The protein below binds the small molecule below.
Small molecule (SMILES): O=P(O)(O)OC[C@H]1O[C@@](CO)(OP(=O)(O)O)[C@@H](O)[C@@H]1O

Binding-site contacts:
Ligand atom O5P contacts residue SER401 of chain 2.B at 3.7 Å.
Ligand atom O2P contacts residue ASN402 of chain 2.B at 2.9 Å (h-bond).
Ligand atom C6 contacts residue SER406 of chain 2.B at 3.8 Å.
Ligand atom O4P contacts residue SER406 of chain 2.B at 2.7 Å (h-bond).
Ligand atom C1 contacts residue VAL486 of chain 2.B at 3.7 Å (hydrophobic).
Ligand atom P2 contacts residue ASN402 of chain 2.B at 3.8 Å.
Ligand atom O4P contacts residue THR403 of chain 2.B at 3.8 Å.
Ligand atom O6P contacts residue THR403 of chain 2.B at 3.0 Å (h-bond).
Ligand atom O5 contacts residue TYR489 of chain 2.B at 3.4 Å (h-bond).
Ligand atom O3 contacts residue ALA482 of chain 2.B at 3.1 Å (h-bond).
Ligand atom P2 contacts residue THR403 of chain 2.B at 3.5 Å.
Ligand atom P1 contacts residue ARG457 of chain 2.B at 3.7 Å.
Ligand atom P1 contacts residue LYS454 of chain 2.B at 3.8 Å.
Ligand atom O3 contacts residue LYS454 of chain 2.B at 3.7 Å.
Ligand atom O1 contacts residue LYS487 of chain 2.B at 3.4 Å.
Ligand atom O6P contacts residue ARG405 of chain 2.B at 3.4 Å.
Ligand atom O2 contacts residue ASN402 of chain 2.B at 3.7 Å.
Ligand atom C6 contacts residue LEU400 of chain 2.B at 3.4 Å (hydrophobic).
Ligand atom O5P contacts residue ASN402 of chain 2.B at 2.8 Å (h-bond).
Ligand atom P2 contacts residue SER401 of chain 2.B at 3.6 Å.
Ligand atom O4 contacts residue PRO490 of chain 2.B at 3.6 Å.
Ligand atom O4P contacts residue ARG405 of chain 2.B at 3.6 Å.
Ligand atom O2P contacts residue ARG457 of chain 2.B at 2.7 Å (salt-bridge).
Ligand atom C1 contacts residue GLY488 of chain 2.B at 3.6 Å.
Ligand atom C4 contacts residue LEU400 of chain 2.B at 3.1 Å (hydrophobic).
Ligand atom C5 contacts residue LEU400 of chain 2.B at 3.8 Å (hydrophobic).
Ligand atom P2 contacts residue SER406 of chain 2.B at 3.6 Å.
Ligand atom O4 contacts residue LEU400 of chain 2.B at 2.6 Å (h-bond).
Ligand atom C1 contacts residue ALA482 of chain 2.B at 3.6 Å (hydrophobic).
Ligand atom C5 contacts residue TYR489 of chain 2.B at 3.8 Å (hydrophobic).
Ligand atom C3 contacts residue ALA482 of chain 2.B at 3.4 Å (hydrophobic).
Ligand atom O3 contacts residue HIS481 of chain 2.B at 3.6 Å.
Ligand atom O1P contacts residue ARG457 of chain 2.B at 3.0 Å (salt-bridge).
Ligand atom O1 contacts residue GLY488 of chain 2.B at 2.6 Å (h-bond).
Ligand atom O4P contacts residue SER401 of chain 2.B at 2.5 Å (h-bond).
Ligand atom O5P contacts residue THR403 of chain 2.B at 2.7 Å (h-bond).
Ligand atom O6 contacts residue SER406 of chain 2.B at 3.6 Å.
Ligand atom O4 contacts residue HIS481 of chain 2.B at 3.4 Å.
Ligand atom O5 contacts residue GLY488 of chain 2.B at 3.8 Å.
Ligand atom O1P contacts residue LYS454 of chain 2.B at 2.6 Å (salt-bridge).

Sequence of chain 2.B:
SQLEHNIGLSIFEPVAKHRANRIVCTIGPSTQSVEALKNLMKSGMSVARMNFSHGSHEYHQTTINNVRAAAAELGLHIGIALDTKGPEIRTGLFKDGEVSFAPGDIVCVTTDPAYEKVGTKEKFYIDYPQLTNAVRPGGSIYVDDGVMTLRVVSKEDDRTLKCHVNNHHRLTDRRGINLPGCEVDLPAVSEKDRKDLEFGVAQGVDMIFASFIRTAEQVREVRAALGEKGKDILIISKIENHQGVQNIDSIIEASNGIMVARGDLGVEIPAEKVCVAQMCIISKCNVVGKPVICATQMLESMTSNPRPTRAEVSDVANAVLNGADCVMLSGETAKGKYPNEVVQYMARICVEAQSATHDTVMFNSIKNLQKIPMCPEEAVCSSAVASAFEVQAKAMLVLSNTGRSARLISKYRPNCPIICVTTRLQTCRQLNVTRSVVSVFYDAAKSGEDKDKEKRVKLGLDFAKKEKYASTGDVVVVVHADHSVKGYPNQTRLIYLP